Sequence of chain 1.A:
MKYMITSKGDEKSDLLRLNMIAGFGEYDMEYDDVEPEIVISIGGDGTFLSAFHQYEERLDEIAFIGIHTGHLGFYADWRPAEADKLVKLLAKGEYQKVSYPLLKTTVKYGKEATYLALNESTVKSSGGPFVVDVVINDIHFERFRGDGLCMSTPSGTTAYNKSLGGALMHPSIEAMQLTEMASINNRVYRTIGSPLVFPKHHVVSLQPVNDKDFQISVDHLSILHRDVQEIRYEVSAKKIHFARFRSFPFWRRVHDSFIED

Binding-site contacts:
Ligand atom N7 contacts residue ASP45 of chain 1.A at 3.9 Å.
Ligand atom N7 contacts residue TYR75 of chain 1.A at 4.0 Å.
Ligand atom N6 contacts residue ALA162 of chain 1.A at 4.2 Å.
Ligand atom CAA contacts residue ASN189 of chain 4.A at 3.7 Å.
Ligand atom N3 contacts residue ASP45 of chain 1.A at 4.2 Å.
Ligand atom N1 contacts residue SER158 of chain 1.A at 4.3 Å.
Ligand atom N7 contacts residue ASN122 of chain 1.A at 3.0 Å (h-bond).
Ligand atom BR8 contacts residue ASN122 of chain 1.A at 3.9 Å.
Ligand atom C4 contacts residue ALA162 of chain 1.A at 4.0 Å (hydrophobic).
Ligand atom C5 contacts residue ALA162 of chain 1.A at 3.8 Å (hydrophobic).
Ligand atom N3 contacts residue ALA162 of chain 1.A at 4.2 Å.
Ligand atom N6 contacts residue THR161 of chain 1.A at 3.5 Å (h-bond).
Ligand atom C6 contacts residue PHE74 of chain 1.A at 4.2 Å (hydrophobic).
Ligand atom N9 contacts residue ASP45 of chain 1.A at 3.9 Å.
Ligand atom N6 contacts residue ASN122 of chain 1.A at 3.0 Å (h-bond).
Ligand atom C5 contacts residue ASP45 of chain 1.A at 3.9 Å.
Ligand atom BR8 contacts residue LEU49 of chain 1.A at 3.7 Å.
Ligand atom N7 contacts residue ALA162 of chain 1.A at 4.2 Å.
Ligand atom BR8 contacts residue GLY46 of chain 1.A at 3.9 Å.
Ligand atom C6 contacts residue THR161 of chain 1.A at 3.3 Å.
Ligand atom CAA contacts residue TYR192 of chain 4.A at 4.1 Å (hydrophobic).
Ligand atom C6 contacts residue ALA162 of chain 1.A at 3.8 Å (hydrophobic).
Ligand atom C4 contacts residue ASP45 of chain 1.A at 3.8 Å.
Ligand atom BR8 contacts residue ASP45 of chain 1.A at 3.7 Å.
Ligand atom C2 contacts residue THR161 of chain 1.A at 3.2 Å.
Ligand atom C8 contacts residue ASN122 of chain 1.A at 3.7 Å.
Ligand atom N1 contacts residue THR161 of chain 1.A at 2.4 Å (h-bond).
Ligand atom N3 contacts residue THR161 of chain 1.A at 4.0 Å.
Ligand atom N3 contacts residue PHE74 of chain 1.A at 4.1 Å.
Ligand atom C8 contacts residue ASP45 of chain 1.A at 3.6 Å.
Ligand atom C5 contacts residue ASN122 of chain 1.A at 4.0 Å.
Ligand atom N6 contacts residue SER158 of chain 1.A at 3.2 Å (h-bond).
Ligand atom C2 contacts residue PHE74 of chain 1.A at 3.3 Å (hydrophobic).
Ligand atom C6 contacts residue SER158 of chain 1.A at 4.2 Å.
Ligand atom N1 contacts residue PHE74 of chain 1.A at 3.5 Å.
Ligand atom C6 contacts residue ASN122 of chain 1.A at 3.9 Å.
Ligand atom N1 contacts residue ALA162 of chain 1.A at 3.6 Å (h-bond).
Ligand atom C2 contacts residue ALA162 of chain 1.A at 3.8 Å (hydrophobic).
Ligand atom N6 contacts residue TYR75 of chain 1.A at 3.5 Å.
Ligand atom N6 contacts residue GLY159 of chain 1.A at 4.2 Å.

Sequence of chain 4.A:
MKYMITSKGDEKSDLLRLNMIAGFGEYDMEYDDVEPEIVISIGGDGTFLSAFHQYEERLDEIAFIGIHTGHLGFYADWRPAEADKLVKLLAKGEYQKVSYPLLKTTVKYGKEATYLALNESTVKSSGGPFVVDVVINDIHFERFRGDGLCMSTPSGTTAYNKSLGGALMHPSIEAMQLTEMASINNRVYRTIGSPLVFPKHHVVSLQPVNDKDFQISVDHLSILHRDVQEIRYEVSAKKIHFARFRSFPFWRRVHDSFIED

This protein binds this small molecule.
Small molecule (SMILES): C#CCCCn1c(Br)nc2c(N)ncnc21